Sequence of chain 1.C:
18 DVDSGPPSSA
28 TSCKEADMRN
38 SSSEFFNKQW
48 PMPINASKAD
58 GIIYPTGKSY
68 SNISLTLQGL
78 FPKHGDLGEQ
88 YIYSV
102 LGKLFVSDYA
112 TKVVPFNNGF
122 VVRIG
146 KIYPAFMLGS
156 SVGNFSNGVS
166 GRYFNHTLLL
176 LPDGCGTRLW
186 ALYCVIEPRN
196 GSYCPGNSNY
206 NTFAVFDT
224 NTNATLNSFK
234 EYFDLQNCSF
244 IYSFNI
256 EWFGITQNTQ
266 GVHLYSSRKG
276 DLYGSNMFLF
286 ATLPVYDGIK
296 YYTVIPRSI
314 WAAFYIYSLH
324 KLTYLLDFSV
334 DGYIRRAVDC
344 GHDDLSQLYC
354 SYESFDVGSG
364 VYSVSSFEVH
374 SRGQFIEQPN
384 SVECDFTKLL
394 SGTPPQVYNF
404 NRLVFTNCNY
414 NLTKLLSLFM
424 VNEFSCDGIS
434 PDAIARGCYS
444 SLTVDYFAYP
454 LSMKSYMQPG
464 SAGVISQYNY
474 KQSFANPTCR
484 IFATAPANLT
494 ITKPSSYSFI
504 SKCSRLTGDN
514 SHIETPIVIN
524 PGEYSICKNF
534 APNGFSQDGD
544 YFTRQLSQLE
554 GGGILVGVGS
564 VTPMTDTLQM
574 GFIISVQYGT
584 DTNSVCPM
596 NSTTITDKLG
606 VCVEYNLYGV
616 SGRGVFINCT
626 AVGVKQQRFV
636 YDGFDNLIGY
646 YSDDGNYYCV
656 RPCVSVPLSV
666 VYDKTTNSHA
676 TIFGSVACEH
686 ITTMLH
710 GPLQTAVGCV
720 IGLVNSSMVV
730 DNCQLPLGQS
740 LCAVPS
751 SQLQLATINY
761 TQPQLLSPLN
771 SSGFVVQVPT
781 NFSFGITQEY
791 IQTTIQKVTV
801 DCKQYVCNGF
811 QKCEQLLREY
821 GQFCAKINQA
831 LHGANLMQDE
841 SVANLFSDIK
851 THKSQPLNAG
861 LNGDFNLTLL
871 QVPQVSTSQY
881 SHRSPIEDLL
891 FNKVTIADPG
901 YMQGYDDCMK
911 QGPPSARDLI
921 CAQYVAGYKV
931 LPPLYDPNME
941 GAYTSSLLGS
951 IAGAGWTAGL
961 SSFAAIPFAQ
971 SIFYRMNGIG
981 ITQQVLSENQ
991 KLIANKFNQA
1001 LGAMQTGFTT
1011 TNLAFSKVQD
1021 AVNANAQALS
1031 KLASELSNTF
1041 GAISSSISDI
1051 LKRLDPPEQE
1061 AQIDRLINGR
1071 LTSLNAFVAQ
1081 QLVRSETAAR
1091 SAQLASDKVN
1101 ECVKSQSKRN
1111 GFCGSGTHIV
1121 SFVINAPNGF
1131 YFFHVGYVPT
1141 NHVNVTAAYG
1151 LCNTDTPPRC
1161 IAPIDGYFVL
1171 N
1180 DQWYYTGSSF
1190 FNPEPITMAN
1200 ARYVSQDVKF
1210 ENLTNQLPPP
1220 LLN

Binding-site contacts:
Ligand atom O5 contacts residue THR625 of chain 1.C at 4.2 Å.
Ligand atom C6 contacts residue CYS624 of chain 1.C at 4.1 Å (hydrophobic).
Ligand atom O5 contacts residue ASN651 of chain 1.C at 4.2 Å.
Ligand atom C1 contacts residue ASN623 of chain 1.C at 1.4 Å.
Ligand atom C4 contacts residue ASN651 of chain 1.C at 4.3 Å.
Ligand atom O5 contacts residue CYS624 of chain 1.C at 3.9 Å.
Ligand atom C7 contacts residue ASN623 of chain 1.C at 3.5 Å.
Ligand atom C8 contacts residue ASN623 of chain 1.C at 3.7 Å.
Ligand atom C1 contacts residue ASN651 of chain 1.C at 3.8 Å.
Ligand atom O7 contacts residue ASN623 of chain 1.C at 4.4 Å.
Ligand atom C3 contacts residue ASN623 of chain 1.C at 3.8 Å.
Ligand atom C6 contacts residue ASN623 of chain 1.C at 4.0 Å.
Ligand atom C3 contacts residue ASN651 of chain 1.C at 3.8 Å.
Ligand atom O5 contacts residue ASN623 of chain 1.C at 2.4 Å (h-bond).
Ligand atom C6 contacts residue THR625 of chain 1.C at 4.3 Å.
Ligand atom C6 contacts residue ASN623 of chain 1.C at 4.4 Å.
Ligand atom C4 contacts residue ASN623 of chain 1.C at 4.2 Å.
Ligand atom N2 contacts residue ASN651 of chain 1.C at 4.4 Å.
Ligand atom C5 contacts residue ASN651 of chain 1.C at 3.8 Å.
Ligand atom C5 contacts residue ASN623 of chain 1.C at 3.6 Å.
Ligand atom C2 contacts residue ASN623 of chain 1.C at 2.5 Å.
Ligand atom C2 contacts residue ASN651 of chain 1.C at 4.2 Å.
Ligand atom N2 contacts residue ASN623 of chain 1.C at 2.9 Å (h-bond).

A protein and the small-molecule ligand that binds it are described below.
Small molecule (SMILES): CC(=O)N[C@H]1[C@H](O[C@H]2[C@H](O)[C@@H](NC(C)=O)CO[C@@H]2CO[C@@H]2O[C@@H](C)[C@@H](O)[C@@H](O)[C@@H]2O)O[C@H](CO)[C@@H](O)[C@@H]1O